Sequence of chain 1.A:
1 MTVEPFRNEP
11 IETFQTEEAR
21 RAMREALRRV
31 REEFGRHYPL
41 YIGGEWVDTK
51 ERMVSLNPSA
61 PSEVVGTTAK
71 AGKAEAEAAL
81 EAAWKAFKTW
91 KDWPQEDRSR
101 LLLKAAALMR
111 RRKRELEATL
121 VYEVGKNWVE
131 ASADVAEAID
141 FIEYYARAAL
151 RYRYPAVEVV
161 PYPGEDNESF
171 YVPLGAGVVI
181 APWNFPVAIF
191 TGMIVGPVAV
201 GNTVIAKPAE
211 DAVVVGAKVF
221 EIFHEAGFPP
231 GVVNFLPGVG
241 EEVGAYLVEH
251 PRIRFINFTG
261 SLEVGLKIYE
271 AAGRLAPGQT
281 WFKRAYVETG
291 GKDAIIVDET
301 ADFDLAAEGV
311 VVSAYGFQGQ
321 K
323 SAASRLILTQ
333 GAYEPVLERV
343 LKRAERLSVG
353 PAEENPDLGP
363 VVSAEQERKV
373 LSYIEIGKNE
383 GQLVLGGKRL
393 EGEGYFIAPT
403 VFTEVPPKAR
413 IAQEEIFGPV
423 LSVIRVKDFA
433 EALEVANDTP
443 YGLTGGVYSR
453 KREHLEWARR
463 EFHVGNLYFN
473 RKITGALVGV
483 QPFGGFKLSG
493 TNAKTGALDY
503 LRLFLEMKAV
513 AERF

Binding-site contacts:
Ligand atom C contacts residue THR476 of chain 1.A at 4.2 Å.
Ligand atom CB contacts residue CSO322 of chain 1.A at 3.3 Å.
Ligand atom OG contacts residue CSO322 of chain 1.A at 2.7 Å (h-bond).
Ligand atom OG contacts residue SER323 of chain 1.A at 3.1 Å (h-bond).
Ligand atom OXT contacts residue THR476 of chain 1.A at 3.7 Å.
Ligand atom O contacts residue PHE485 of chain 1.A at 3.6 Å.
Ligand atom OG contacts residue PHE185 of chain 1.A at 3.9 Å.
Ligand atom CA contacts residue PHE185 of chain 1.A at 4.3 Å (hydrophobic).
Ligand atom N contacts residue ALA478 of chain 1.A at 4.2 Å.
Ligand atom OG contacts residue LYS321 of chain 1.A at 4.4 Å.
Ligand atom O contacts residue GLY477 of chain 1.A at 3.2 Å (h-bond).
Ligand atom OXT contacts residue SER323 of chain 1.A at 2.6 Å (h-bond).
Ligand atom CA contacts residue SER323 of chain 1.A at 4.3 Å.
Ligand atom OXT contacts residue ALA478 of chain 1.A at 4.3 Å.
Ligand atom C contacts residue ALA478 of chain 1.A at 3.8 Å (hydrophobic).
Ligand atom C contacts residue GLY477 of chain 1.A at 3.3 Å.
Ligand atom OXT contacts residue PHE185 of chain 1.A at 4.3 Å.
Ligand atom O contacts residue THR476 of chain 1.A at 3.9 Å.
Ligand atom O contacts residue ALA478 of chain 1.A at 3.0 Å (h-bond).
Ligand atom CA contacts residue PHE485 of chain 1.A at 4.2 Å (hydrophobic).
Ligand atom OG contacts residue PHE485 of chain 1.A at 3.7 Å.
Ligand atom O contacts residue SER323 of chain 1.A at 3.8 Å.
Ligand atom CB contacts residue PHE185 of chain 1.A at 3.3 Å (hydrophobic).
Ligand atom CB contacts residue SER323 of chain 1.A at 4.1 Å.
Ligand atom C contacts residue PHE485 of chain 1.A at 4.3 Å (hydrophobic).
Ligand atom CB contacts residue PHE485 of chain 1.A at 4.2 Å (hydrophobic).
Ligand atom N contacts residue PHE485 of chain 1.A at 3.4 Å.
Ligand atom OXT contacts residue LYS321 of chain 1.A at 4.3 Å.
Ligand atom C contacts residue SER323 of chain 1.A at 3.3 Å.
Ligand atom OXT contacts residue GLY477 of chain 1.A at 2.8 Å (h-bond).

This small molecule binds to this protein.
Small molecule (SMILES): N[C@@H](CO)C(=O)O